The protein below binds the small molecule below.
Small molecule (SMILES): CC(=O)N[C@@H]1[C@@H](O)[C@H](O)[C@@H](CO)O[C@H]1O

Sequence of chain 1.B:
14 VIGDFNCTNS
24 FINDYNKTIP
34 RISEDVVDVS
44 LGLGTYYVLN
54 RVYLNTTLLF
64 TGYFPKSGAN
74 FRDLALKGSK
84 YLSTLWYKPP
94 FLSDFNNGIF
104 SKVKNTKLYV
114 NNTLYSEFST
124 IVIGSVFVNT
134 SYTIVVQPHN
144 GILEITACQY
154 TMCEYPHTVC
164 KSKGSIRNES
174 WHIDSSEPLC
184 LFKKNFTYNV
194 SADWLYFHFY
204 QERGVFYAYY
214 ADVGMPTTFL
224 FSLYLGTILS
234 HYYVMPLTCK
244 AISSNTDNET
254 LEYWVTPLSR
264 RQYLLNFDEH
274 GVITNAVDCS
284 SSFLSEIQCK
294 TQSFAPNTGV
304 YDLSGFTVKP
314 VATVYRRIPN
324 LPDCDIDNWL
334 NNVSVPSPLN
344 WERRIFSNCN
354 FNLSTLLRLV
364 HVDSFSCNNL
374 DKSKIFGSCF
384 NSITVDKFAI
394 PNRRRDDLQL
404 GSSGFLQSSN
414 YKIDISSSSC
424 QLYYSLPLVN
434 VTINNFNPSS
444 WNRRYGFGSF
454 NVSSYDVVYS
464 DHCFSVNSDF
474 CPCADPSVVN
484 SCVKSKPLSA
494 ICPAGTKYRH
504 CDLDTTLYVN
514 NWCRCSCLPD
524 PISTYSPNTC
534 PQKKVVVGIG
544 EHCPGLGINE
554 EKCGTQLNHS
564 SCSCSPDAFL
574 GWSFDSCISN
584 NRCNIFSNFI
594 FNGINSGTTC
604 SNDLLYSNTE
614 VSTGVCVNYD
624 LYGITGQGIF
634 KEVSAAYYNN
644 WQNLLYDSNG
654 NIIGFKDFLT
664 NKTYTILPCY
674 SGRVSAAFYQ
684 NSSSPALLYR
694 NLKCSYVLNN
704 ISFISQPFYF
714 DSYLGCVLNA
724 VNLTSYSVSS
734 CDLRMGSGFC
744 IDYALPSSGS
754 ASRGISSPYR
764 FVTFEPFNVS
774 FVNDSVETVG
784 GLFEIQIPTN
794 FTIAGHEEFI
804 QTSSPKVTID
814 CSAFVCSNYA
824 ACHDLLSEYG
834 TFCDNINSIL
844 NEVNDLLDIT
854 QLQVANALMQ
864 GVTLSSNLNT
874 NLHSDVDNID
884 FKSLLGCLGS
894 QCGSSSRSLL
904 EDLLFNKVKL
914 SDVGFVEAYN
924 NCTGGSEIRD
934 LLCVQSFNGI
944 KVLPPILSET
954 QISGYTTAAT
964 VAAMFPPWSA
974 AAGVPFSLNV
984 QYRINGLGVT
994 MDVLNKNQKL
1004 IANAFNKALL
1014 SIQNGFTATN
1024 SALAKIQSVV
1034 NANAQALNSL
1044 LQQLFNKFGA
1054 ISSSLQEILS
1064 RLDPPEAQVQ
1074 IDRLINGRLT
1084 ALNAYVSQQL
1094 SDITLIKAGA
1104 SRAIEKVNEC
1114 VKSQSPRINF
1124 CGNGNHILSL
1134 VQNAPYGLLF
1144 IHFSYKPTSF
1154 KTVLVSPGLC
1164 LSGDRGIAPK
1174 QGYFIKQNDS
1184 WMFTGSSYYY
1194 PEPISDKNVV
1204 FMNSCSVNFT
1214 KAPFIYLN

Binding-site contacts:
Ligand atom C5 contacts residue ASN58 of chain 1.B at 3.7 Å.
Ligand atom C2 contacts residue ASN58 of chain 1.B at 2.5 Å.
Ligand atom O7 contacts residue ASN58 of chain 1.B at 4.4 Å.
Ligand atom C1 contacts residue ASN58 of chain 1.B at 1.4 Å.
Ligand atom C8 contacts residue GLU272 of chain 1.B at 3.5 Å.
Ligand atom C6 contacts residue ASN58 of chain 1.B at 4.0 Å.
Ligand atom N2 contacts residue ASN58 of chain 1.B at 2.9 Å (h-bond).
Ligand atom C7 contacts residue ASN58 of chain 1.B at 3.8 Å.
Ligand atom C4 contacts residue ASN58 of chain 1.B at 4.3 Å.
Ligand atom C7 contacts residue GLU272 of chain 1.B at 4.1 Å.
Ligand atom O6 contacts residue ASN58 of chain 1.B at 4.4 Å.
Ligand atom C3 contacts residue ASN58 of chain 1.B at 3.8 Å.
Ligand atom O5 contacts residue ASN58 of chain 1.B at 2.5 Å (h-bond).
Ligand atom O7 contacts residue GLU272 of chain 1.B at 4.2 Å.